Binding-site contacts:
Ligand atom C31 contacts residue GLY118 of chain 1.A at 3.5 Å.
Ligand atom C33 contacts residue MET46 of chain 1.A at 3.4 Å (hydrophobic).
Ligand atom C26 contacts residue MET124 of chain 1.A at 3.6 Å (hydrophobic).
Ligand atom C32 contacts residue VAL121 of chain 1.A at 3.4 Å (hydrophobic).
Ligand atom C28 contacts residue PHE128 of chain 1.A at 3.3 Å (hydrophobic).
Ligand atom C29 contacts residue MET124 of chain 1.A at 3.8 Å (hydrophobic).
Ligand atom O16 contacts residue LEU239 of chain 1.A at 3.6 Å.
Ligand atom C27 contacts residue PHE128 of chain 1.A at 3.8 Å (hydrophobic).
Ligand atom O16 contacts residue LEU243 of chain 1.A at 3.8 Å.
Ligand atom C31 contacts residue MET45 of chain 1.A at 3.3 Å (hydrophobic).
Ligand atom C34 contacts residue MET124 of chain 1.A at 3.5 Å (hydrophobic).
Ligand atom C14 contacts residue THR50 of chain 1.A at 3.5 Å.
Ligand atom C01 contacts residue LEU131 of chain 1.A at 3.6 Å (hydrophobic).
Ligand atom O09 contacts residue GLU56 of chain 1.A at 2.4 Å (salt-bridge).
Ligand atom C27 contacts residue MET124 of chain 1.A at 3.2 Å (hydrophobic).
Ligand atom C15 contacts residue THR50 of chain 1.A at 3.8 Å.
Ligand atom C32 contacts residue MET46 of chain 1.A at 3.7 Å (hydrophobic).
Ligand atom C25 contacts residue MET124 of chain 1.A at 3.3 Å (hydrophobic).
Ligand atom C22 contacts residue MET124 of chain 1.A at 3.6 Å (hydrophobic).
Ligand atom O16 contacts residue THR50 of chain 1.A at 3.2 Å.
Ligand atom C22 contacts residue LEU228 of chain 1.A at 3.8 Å (hydrophobic).
Ligand atom C17 contacts residue LEU228 of chain 1.A at 3.7 Å (hydrophobic).
Ligand atom C23 contacts residue MET124 of chain 1.A at 3.5 Å (hydrophobic).
Ligand atom C21 contacts residue GLY224 of chain 1.A at 3.4 Å.
Ligand atom C28 contacts residue MET124 of chain 1.A at 3.2 Å (hydrophobic).
Ligand atom C13 contacts residue LEU49 of chain 1.A at 3.5 Å (hydrophobic).
Ligand atom C21 contacts residue LEU228 of chain 1.A at 3.5 Å (hydrophobic).
Ligand atom C17 contacts residue ALA53 of chain 1.A at 3.7 Å (hydrophobic).
Ligand atom C10 contacts residue LEU90 of chain 1.A at 3.4 Å (hydrophobic).
Ligand atom C30 contacts residue MET45 of chain 1.A at 3.6 Å (hydrophobic).
Ligand atom C26 contacts residue ILE127 of chain 1.A at 3.4 Å (hydrophobic).
Ligand atom C30 contacts residue GLY118 of chain 1.A at 3.2 Å.
Ligand atom C06 contacts residue LEU49 of chain 1.A at 3.8 Å (hydrophobic).
Ligand atom C02 contacts residue PHE107 of chain 1.A at 3.5 Å (hydrophobic).
Ligand atom N24 contacts residue MET124 of chain 1.A at 2.6 Å (h-bond).
Ligand atom C22 contacts residue GLY224 of chain 1.A at 3.8 Å.
Ligand atom O09 contacts residue ARG97 of chain 1.A at 3.1 Å (salt-bridge).
Ligand atom C08 contacts residue GLU56 of chain 1.A at 3.1 Å.
Ligand atom C07 contacts residue GLU56 of chain 1.A at 3.2 Å.
Ligand atom C01 contacts residue LEU94 of chain 1.A at 3.6 Å (hydrophobic).

The protein below binds the small molecule below.
Small molecule (SMILES): CCC(=C(c1ccc(O)cc1)c1ccc(O)cc1)c1cccc(Nc2cccc3ccccc23)c1

Sequence of chain 1.A:
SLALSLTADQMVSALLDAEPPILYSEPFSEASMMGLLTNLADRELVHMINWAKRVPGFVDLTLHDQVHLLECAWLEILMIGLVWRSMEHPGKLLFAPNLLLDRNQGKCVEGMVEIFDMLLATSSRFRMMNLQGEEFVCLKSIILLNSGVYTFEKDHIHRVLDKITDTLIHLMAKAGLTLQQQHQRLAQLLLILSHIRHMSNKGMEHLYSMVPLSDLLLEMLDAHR